Binding-site contacts:
Ligand atom CA contacts residue TYR76 of chain 1.B at 3.4 Å (hydrophobic).
Ligand atom N1 contacts residue GLY153 of chain 1.B at 2.9 Å (h-bond).
Ligand atom C8 contacts residue SER173 of chain 1.B at 3.3 Å.
Ligand atom N contacts residue TYR76 of chain 1.B at 3.4 Å.
Ligand atom CG contacts residue ASP171 of chain 1.B at 3.1 Å.
Ligand atom SD contacts residue ASP101 of chain 1.B at 3.2 Å (salt-bridge).
Ligand atom CB contacts residue GLN67 of chain 1.B at 2.8 Å.
Ligand atom N6 contacts residue PRO178 of chain 1.B at 3.0 Å (h-bond).
Ligand atom O3' contacts residue GLU121 of chain 1.B at 2.3 Å (salt-bridge).
Ligand atom N1 contacts residue ASP152 of chain 1.B at 3.6 Å (salt-bridge).
Ligand atom C3' contacts residue GLU121 of chain 1.B at 3.2 Å.
Ligand atom N7 contacts residue PRO178 of chain 1.B at 3.2 Å.
Ligand atom C4 contacts residue ILE122 of chain 1.B at 3.5 Å (hydrophobic).
Ligand atom CG contacts residue GLN67 of chain 1.B at 3.5 Å.
Ligand atom C1' contacts residue GLU121 of chain 1.B at 3.4 Å.
Ligand atom O4' contacts residue ASP171 of chain 1.B at 3.5 Å (salt-bridge).
Ligand atom C2' contacts residue GLU121 of chain 1.B at 3.3 Å.
Ligand atom CA contacts residue TYR240 of chain 1.B at 3.3 Å (hydrophobic).
Ligand atom O2' contacts residue GLN46 of chain 1.B at 3.3 Å (h-bond).
Ligand atom C5' contacts residue SER173 of chain 1.B at 3.5 Å.
Ligand atom C4' contacts residue GLU121 of chain 1.B at 3.5 Å.
Ligand atom C2 contacts residue GLY153 of chain 1.B at 3.5 Å.
Ligand atom O4' contacts residue GLY98 of chain 1.B at 3.5 Å.
Ligand atom N3 contacts residue GLY98 of chain 1.B at 3.4 Å.
Ligand atom N3 contacts residue ILE122 of chain 1.B at 3.5 Å (h-bond).
Ligand atom CB contacts residue ASP101 of chain 1.B at 3.5 Å.
Ligand atom CE contacts residue ASP101 of chain 1.B at 3.1 Å.
Ligand atom C2 contacts residue CYS120 of chain 1.B at 3.6 Å (hydrophobic).
Ligand atom N contacts residue ASP171 of chain 1.B at 2.8 Å (salt-bridge).
Ligand atom N6 contacts residue ASP152 of chain 1.B at 3.1 Å (salt-bridge).
Ligand atom C5' contacts residue ASP171 of chain 1.B at 3.1 Å.
Ligand atom O4' contacts residue SER173 of chain 1.B at 3.5 Å (h-bond).
Ligand atom C4' contacts residue ASP171 of chain 1.B at 3.5 Å.
Ligand atom C5 contacts residue ILE122 of chain 1.B at 3.5 Å (hydrophobic).
Ligand atom N7 contacts residue ALA179 of chain 1.B at 3.2 Å (h-bond).
Ligand atom CA contacts residue GLN67 of chain 1.B at 3.2 Å.
Ligand atom O3' contacts residue GLY100 of chain 1.B at 3.6 Å (h-bond).
Ligand atom O2' contacts residue GLU121 of chain 1.B at 2.5 Å (salt-bridge).
Ligand atom N contacts residue ASP101 of chain 1.B at 3.0 Å (salt-bridge).
Ligand atom CA contacts residue ASP171 of chain 1.B at 3.5 Å.

A protein and the small-molecule ligand that binds it are described below.
Small molecule (SMILES): C[S@@H](CCCN)C[C@H]1O[C@@H](n2cnc3c(N)ncnc32)[C@H](O)[C@@H]1O

Sequence of chain 1.B:
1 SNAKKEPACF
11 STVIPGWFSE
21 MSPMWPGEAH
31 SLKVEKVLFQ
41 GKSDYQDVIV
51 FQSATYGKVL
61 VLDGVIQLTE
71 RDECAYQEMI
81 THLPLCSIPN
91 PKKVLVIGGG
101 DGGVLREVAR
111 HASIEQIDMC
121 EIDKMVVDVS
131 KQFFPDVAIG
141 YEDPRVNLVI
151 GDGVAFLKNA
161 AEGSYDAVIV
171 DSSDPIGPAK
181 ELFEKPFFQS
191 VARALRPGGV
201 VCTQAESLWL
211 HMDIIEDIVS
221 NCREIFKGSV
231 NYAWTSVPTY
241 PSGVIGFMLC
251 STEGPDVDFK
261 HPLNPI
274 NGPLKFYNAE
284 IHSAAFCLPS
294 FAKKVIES